Sequence of chain 1.A:
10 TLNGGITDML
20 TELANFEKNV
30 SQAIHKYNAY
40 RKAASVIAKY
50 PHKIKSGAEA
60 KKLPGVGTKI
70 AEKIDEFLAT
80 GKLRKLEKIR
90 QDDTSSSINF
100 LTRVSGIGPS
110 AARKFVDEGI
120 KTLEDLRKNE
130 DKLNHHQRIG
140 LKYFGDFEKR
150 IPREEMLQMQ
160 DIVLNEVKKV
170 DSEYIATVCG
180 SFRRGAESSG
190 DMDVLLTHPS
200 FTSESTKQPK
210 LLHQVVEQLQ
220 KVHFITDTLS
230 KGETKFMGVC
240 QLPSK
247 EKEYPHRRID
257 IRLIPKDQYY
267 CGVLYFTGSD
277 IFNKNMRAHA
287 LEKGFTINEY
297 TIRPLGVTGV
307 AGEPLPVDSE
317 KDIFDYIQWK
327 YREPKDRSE

Binding-site contacts:
Ligand atom C5' contacts residue ASP192 of chain 1.A at 3.8 Å.
Ligand atom O3B contacts residue MN1 of chain 1.G at 3.6 Å.
Ligand atom C2' contacts residue GLY274 of chain 1.A at 3.7 Å.
Ligand atom PG contacts residue GLY189 of chain 1.A at 3.8 Å.
Ligand atom PG contacts residue SER180 of chain 1.A at 3.6 Å.
Ligand atom O3' contacts residue ARG183 of chain 1.A at 3.5 Å (salt-bridge).
Ligand atom O3B contacts residue SER180 of chain 1.A at 3.6 Å.
Ligand atom O3A contacts residue MN1 of chain 1.G at 3.5 Å.
Ligand atom C2' contacts residue TYR271 of chain 1.A at 3.3 Å (hydrophobic).
Ligand atom C1' contacts residue TYR271 of chain 1.A at 3.7 Å (hydrophobic).
Ligand atom PG contacts residue MN1 of chain 1.G at 3.2 Å.
Ligand atom O1A contacts residue ASP190 of chain 1.A at 3.1 Å (salt-bridge).
Ligand atom O3' contacts residue THR273 of chain 1.A at 3.0 Å (h-bond).
Ligand atom O1B contacts residue ASP192 of chain 1.A at 3.1 Å (salt-bridge).
Ligand atom O1A contacts residue MN1 of chain 1.G at 2.3 Å.
Ligand atom O3' contacts residue GLY274 of chain 1.A at 2.9 Å.
Ligand atom O2G contacts residue MN1 of chain 1.G at 2.0 Å.
Ligand atom N3 contacts residue TYR271 of chain 1.A at 2.6 Å (h-bond).
Ligand atom O2G contacts residue ASP190 of chain 1.A at 2.8 Å (salt-bridge).
Ligand atom PA contacts residue MN1 of chain 1.F at 3.4 Å.
Ligand atom C2 contacts residue TYR271 of chain 1.A at 2.6 Å (hydrophobic).
Ligand atom O1A contacts residue ASP192 of chain 1.A at 3.1 Å (salt-bridge).
Ligand atom O2B contacts residue ARG183 of chain 1.A at 2.8 Å (salt-bridge).
Ligand atom N7 contacts residue ASP276 of chain 1.A at 3.2 Å.
Ligand atom PB contacts residue MN1 of chain 1.G at 3.1 Å.
Ligand atom O1A contacts residue MN1 of chain 1.F at 2.3 Å.
Ligand atom N1 contacts residue TYR271 of chain 1.A at 3.8 Å.
Ligand atom O1B contacts residue MN1 of chain 1.G at 2.2 Å.
Ligand atom O3G contacts residue GLY189 of chain 1.A at 2.6 Å (h-bond).
Ligand atom O1B contacts residue GLY179 of chain 1.A at 3.4 Å.
Ligand atom O3G contacts residue SER188 of chain 1.A at 3.6 Å.
Ligand atom O2A contacts residue MN1 of chain 1.F at 3.7 Å.
Ligand atom C8 contacts residue ASP276 of chain 1.A at 3.3 Å.
Ligand atom C2' contacts residue ASN279 of chain 1.A at 3.3 Å.
Ligand atom O1B contacts residue SER180 of chain 1.A at 3.3 Å (h-bond).
Ligand atom PA contacts residue MN1 of chain 1.G at 3.3 Å.
Ligand atom C4' contacts residue PHE272 of chain 1.A at 3.4 Å (hydrophobic).
Ligand atom O3' contacts residue PHE272 of chain 1.A at 3.5 Å (h-bond).
Ligand atom O3G contacts residue SER180 of chain 1.A at 2.6 Å (h-bond).
Ligand atom C4 contacts residue TYR271 of chain 1.A at 3.8 Å (hydrophobic).

This small molecule binds to this protein.
Small molecule (SMILES): Nc1ncnc2c1ncn2[C@H]1C[C@H](O)[C@@H](CO[P](=O)(O)O[P](=O)(O)OP(=O)(O)O)O1